This small molecule binds to this protein.
Small molecule (SMILES): CC(=O)N[C@@H]1[C@@H](O)[C@H](O)[C@@H](CO)O[C@H]1O

Binding-site contacts:
Ligand atom C2 contacts residue ASN655 of chain 1.C at 2.5 Å.
Ligand atom C4 contacts residue ASN655 of chain 1.C at 4.2 Å.
Ligand atom N2 contacts residue ASN655 of chain 1.C at 2.9 Å (h-bond).
Ligand atom C7 contacts residue ASN655 of chain 1.C at 3.5 Å.
Ligand atom C5 contacts residue ASN655 of chain 1.C at 3.7 Å.
Ligand atom O6 contacts residue ASN655 of chain 1.C at 4.3 Å.
Ligand atom O7 contacts residue ASN655 of chain 1.C at 3.7 Å.
Ligand atom C3 contacts residue ASN655 of chain 1.C at 3.8 Å.
Ligand atom O5 contacts residue ASN655 of chain 1.C at 2.4 Å (h-bond).
Ligand atom C1 contacts residue ASN655 of chain 1.C at 1.4 Å.

Sequence of chain 1.C:
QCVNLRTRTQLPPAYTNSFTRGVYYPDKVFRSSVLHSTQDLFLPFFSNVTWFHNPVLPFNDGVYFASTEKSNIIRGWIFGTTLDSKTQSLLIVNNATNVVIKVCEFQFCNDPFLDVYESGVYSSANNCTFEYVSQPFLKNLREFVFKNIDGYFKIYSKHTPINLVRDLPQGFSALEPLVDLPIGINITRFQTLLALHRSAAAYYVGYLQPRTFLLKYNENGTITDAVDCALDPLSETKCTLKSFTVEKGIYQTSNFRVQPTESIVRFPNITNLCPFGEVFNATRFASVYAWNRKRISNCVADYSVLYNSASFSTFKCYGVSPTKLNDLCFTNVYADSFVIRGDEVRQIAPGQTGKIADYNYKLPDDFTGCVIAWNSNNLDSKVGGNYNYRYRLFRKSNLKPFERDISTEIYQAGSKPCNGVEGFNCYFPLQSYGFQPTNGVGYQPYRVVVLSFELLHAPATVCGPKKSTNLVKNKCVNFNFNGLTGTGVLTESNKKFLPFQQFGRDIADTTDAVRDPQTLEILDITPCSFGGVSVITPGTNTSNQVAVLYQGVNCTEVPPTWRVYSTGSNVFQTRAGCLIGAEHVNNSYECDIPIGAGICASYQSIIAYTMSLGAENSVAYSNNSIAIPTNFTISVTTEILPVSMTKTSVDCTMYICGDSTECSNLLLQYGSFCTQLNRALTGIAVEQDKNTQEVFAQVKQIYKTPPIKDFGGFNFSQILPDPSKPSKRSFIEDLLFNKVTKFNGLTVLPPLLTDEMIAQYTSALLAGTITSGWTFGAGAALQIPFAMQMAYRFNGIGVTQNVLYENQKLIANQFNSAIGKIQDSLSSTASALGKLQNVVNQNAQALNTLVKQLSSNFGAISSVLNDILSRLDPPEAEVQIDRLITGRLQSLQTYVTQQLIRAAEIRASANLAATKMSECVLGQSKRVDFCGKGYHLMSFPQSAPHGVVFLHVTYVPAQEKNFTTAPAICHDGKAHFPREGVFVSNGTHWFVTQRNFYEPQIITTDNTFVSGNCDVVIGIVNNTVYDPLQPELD